Binding-site contacts:
Ligand atom C7 contacts residue ARG122 of chain 1.C at 4.1 Å.
Ligand atom C7 contacts residue ASN93 of chain 1.A at 3.0 Å.
Ligand atom C8 contacts residue GLU92 of chain 1.A at 3.2 Å.
Ligand atom N2 contacts residue ASN93 of chain 1.A at 2.6 Å (h-bond).
Ligand atom C5 contacts residue TRP124 of chain 1.C at 3.8 Å (hydrophobic).
Ligand atom O7 contacts residue ASN93 of chain 1.A at 3.4 Å (h-bond).
Ligand atom C2 contacts residue PRO123 of chain 1.C at 3.9 Å (hydrophobic).
Ligand atom O7 contacts residue TRP124 of chain 1.C at 3.1 Å (h-bond).
Ligand atom O5 contacts residue SER17 of chain 1.B at 3.7 Å.
Ligand atom C7 contacts residue PRO123 of chain 1.C at 3.4 Å (hydrophobic).
Ligand atom O5 contacts residue GLY16 of chain 1.B at 3.6 Å (h-bond).
Ligand atom C2 contacts residue TRP124 of chain 1.C at 3.6 Å (hydrophobic).
Ligand atom O2 contacts residue ILE126 of chain 1.C at 3.8 Å.
Ligand atom C5 contacts residue ASN93 of chain 1.A at 3.7 Å.
Ligand atom O6 contacts residue ASN125 of chain 1.C at 3.0 Å (h-bond).
Ligand atom O7 contacts residue PRO123 of chain 1.C at 2.7 Å (h-bond).
Ligand atom O5 contacts residue ASN93 of chain 1.A at 2.4 Å (h-bond).
Ligand atom N2 contacts residue PRO123 of chain 1.C at 3.7 Å.
Ligand atom O5 contacts residue TRP124 of chain 1.C at 4.1 Å.
Ligand atom O6 contacts residue TRP124 of chain 1.C at 4.0 Å.
Ligand atom C4 contacts residue ASN93 of chain 1.A at 4.1 Å.
Ligand atom C6 contacts residue ASN125 of chain 1.C at 3.7 Å.
Ligand atom C8 contacts residue PRO123 of chain 1.C at 3.7 Å (hydrophobic).
Ligand atom C7 contacts residue TRP124 of chain 1.C at 4.0 Å (hydrophobic).
Ligand atom O3 contacts residue TRP124 of chain 1.C at 3.4 Å (h-bond).
Ligand atom C1 contacts residue ASN93 of chain 1.A at 1.4 Å.
Ligand atom C1 contacts residue GLY16 of chain 1.B at 4.2 Å.
Ligand atom O7 contacts residue LEU130 of chain 1.C at 3.1 Å.
Ligand atom O5 contacts residue TRP124 of chain 1.C at 4.0 Å.
Ligand atom C3 contacts residue ASN93 of chain 1.A at 3.6 Å.
Ligand atom C3 contacts residue TRP124 of chain 1.C at 4.1 Å (hydrophobic).
Ligand atom C8 contacts residue ASN93 of chain 1.A at 3.7 Å.
Ligand atom C2 contacts residue ASN93 of chain 1.A at 2.2 Å.
Ligand atom C1 contacts residue TRP124 of chain 1.C at 4.0 Å (hydrophobic).
Ligand atom O7 contacts residue ARG122 of chain 1.C at 3.8 Å.
Ligand atom C8 contacts residue ARG122 of chain 1.C at 3.7 Å.
Ligand atom C3 contacts residue TRP124 of chain 1.C at 3.8 Å (hydrophobic).
Ligand atom C4 contacts residue TRP124 of chain 1.C at 3.8 Å (hydrophobic).
Ligand atom C3 contacts residue PRO123 of chain 1.C at 4.0 Å (hydrophobic).
Ligand atom O3 contacts residue PRO123 of chain 1.C at 3.0 Å (h-bond).

Sequence of chain 1.B:
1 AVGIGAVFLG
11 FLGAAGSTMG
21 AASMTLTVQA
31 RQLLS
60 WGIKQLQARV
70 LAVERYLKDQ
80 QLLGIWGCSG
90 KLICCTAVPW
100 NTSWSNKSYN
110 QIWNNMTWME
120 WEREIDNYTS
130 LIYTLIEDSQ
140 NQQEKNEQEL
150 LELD

Sequence of chain 1.A:
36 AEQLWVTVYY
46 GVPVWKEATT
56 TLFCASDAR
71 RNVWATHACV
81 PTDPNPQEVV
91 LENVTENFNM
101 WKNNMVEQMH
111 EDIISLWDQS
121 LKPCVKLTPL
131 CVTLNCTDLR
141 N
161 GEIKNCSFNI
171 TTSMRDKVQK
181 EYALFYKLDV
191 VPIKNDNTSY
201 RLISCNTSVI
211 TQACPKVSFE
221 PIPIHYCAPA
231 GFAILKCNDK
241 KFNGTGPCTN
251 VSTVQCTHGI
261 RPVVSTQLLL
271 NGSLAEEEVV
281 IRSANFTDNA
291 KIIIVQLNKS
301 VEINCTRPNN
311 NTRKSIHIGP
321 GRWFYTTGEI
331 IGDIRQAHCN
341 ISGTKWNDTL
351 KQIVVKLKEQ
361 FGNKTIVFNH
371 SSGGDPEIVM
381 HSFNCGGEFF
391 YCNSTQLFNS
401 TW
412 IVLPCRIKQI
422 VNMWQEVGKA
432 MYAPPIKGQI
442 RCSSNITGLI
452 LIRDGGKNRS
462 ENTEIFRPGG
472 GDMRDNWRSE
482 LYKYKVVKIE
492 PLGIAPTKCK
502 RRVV

Sequence of chain 1.C:
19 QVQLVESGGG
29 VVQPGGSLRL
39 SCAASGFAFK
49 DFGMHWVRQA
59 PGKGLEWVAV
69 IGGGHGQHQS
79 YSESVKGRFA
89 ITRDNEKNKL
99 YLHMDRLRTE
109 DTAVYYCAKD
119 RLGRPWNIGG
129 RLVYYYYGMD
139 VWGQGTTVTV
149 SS

A small-molecule ligand and the protein it binds are described below.
Small molecule (SMILES): CC(=O)N[C@H]1[C@H](O[C@H]2[C@H](O)[C@@H](NC(C)=O)CO[C@@H]2CO)O[C@H](CO)[C@@H](O[C@@H]2O[C@H](CO[C@H]3O[C@H](CO)[C@@H](O)[C@H](O)[C@@H]3O)[C@@H](O)[C@H](O[C@H]3O[C@H](CO)[C@@H](O)[C@H](O)[C@@H]3O)[C@@H]2O)[C@@H]1O